Binding-site contacts:
Ligand atom C8 contacts residue LEU253 of chain 1.B at 3.8 Å (hydrophobic).
Ligand atom C2 contacts residue ASN259 of chain 1.B at 2.5 Å.
Ligand atom O7 contacts residue CYS255 of chain 1.B at 3.8 Å.
Ligand atom C8 contacts residue CYS255 of chain 1.B at 3.5 Å (hydrophobic).
Ligand atom O7 contacts residue ASN259 of chain 1.B at 3.1 Å (h-bond).
Ligand atom O7 contacts residue LEU253 of chain 1.B at 4.4 Å.
Ligand atom C8 contacts residue CYS252 of chain 1.B at 3.2 Å (hydrophobic).
Ligand atom C7 contacts residue CYS255 of chain 1.B at 3.8 Å (hydrophobic).
Ligand atom C7 contacts residue LEU253 of chain 1.B at 4.2 Å (hydrophobic).
Ligand atom C1 contacts residue ASN259 of chain 1.B at 1.4 Å.
Ligand atom O5 contacts residue GLN54 of chain 1.B at 4.4 Å.
Ligand atom C8 contacts residue ALA254 of chain 1.B at 3.7 Å (hydrophobic).
Ligand atom C4 contacts residue ASN259 of chain 1.B at 4.2 Å.
Ligand atom C1 contacts residue GLY262 of chain 1.B at 3.8 Å.
Ligand atom O5 contacts residue GLY262 of chain 1.B at 4.1 Å.
Ligand atom O7 contacts residue GLU79 of chain 1.B at 3.8 Å.
Ligand atom O4 contacts residue GLN54 of chain 1.B at 4.2 Å.
Ligand atom C5 contacts residue GLN54 of chain 1.B at 3.9 Å.
Ligand atom C6 contacts residue GLN78 of chain 1.B at 3.7 Å.
Ligand atom C8 contacts residue CYS264 of chain 1.B at 3.8 Å (hydrophobic).
Ligand atom O7 contacts residue ALA254 of chain 1.B at 4.1 Å.
Ligand atom C5 contacts residue GLY262 of chain 1.B at 4.2 Å.
Ligand atom O5 contacts residue ASN259 of chain 1.B at 2.3 Å (h-bond).
Ligand atom C7 contacts residue ALA254 of chain 1.B at 4.3 Å (hydrophobic).
Ligand atom O6 contacts residue SER261 of chain 1.B at 4.1 Å.
Ligand atom C7 contacts residue CYS252 of chain 1.B at 4.5 Å (hydrophobic).
Ligand atom O6 contacts residue GLN78 of chain 1.B at 2.9 Å (h-bond).
Ligand atom C3 contacts residue ASN259 of chain 1.B at 3.8 Å.
Ligand atom O6 contacts residue GLY262 of chain 1.B at 4.3 Å.
Ligand atom N2 contacts residue ASN259 of chain 1.B at 3.1 Å (h-bond).
Ligand atom C7 contacts residue ASN259 of chain 1.B at 3.3 Å.
Ligand atom O6 contacts residue ASP76 of chain 1.B at 2.8 Å (salt-bridge).
Ligand atom C1 contacts residue GLN24 of chain 1.B at 4.2 Å.
Ligand atom C6 contacts residue ASP76 of chain 1.B at 3.4 Å.
Ligand atom C5 contacts residue ASN259 of chain 1.B at 3.6 Å.

Sequence of chain 1.B:
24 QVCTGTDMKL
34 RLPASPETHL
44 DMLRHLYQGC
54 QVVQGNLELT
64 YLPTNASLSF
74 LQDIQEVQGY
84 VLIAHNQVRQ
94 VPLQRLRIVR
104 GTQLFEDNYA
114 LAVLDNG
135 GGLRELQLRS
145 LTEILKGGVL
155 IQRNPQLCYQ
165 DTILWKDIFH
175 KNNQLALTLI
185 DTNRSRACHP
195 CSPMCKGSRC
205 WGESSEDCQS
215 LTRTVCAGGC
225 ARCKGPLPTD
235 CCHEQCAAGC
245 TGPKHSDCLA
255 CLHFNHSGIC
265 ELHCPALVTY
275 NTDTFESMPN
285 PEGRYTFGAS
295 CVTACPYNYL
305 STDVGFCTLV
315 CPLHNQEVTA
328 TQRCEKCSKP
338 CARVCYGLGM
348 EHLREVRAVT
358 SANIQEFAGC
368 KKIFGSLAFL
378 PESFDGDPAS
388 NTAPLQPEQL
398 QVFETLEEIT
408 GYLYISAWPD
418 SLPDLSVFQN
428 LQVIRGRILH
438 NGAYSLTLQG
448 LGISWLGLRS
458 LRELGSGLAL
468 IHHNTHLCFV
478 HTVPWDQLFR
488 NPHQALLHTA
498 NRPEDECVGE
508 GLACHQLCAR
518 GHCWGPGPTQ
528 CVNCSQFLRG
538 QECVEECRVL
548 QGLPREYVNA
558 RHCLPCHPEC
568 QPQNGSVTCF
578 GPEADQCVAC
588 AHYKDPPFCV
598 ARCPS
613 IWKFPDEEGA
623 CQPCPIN

The protein below binds the small molecule below.
Small molecule (SMILES): CC(=O)N[C@H]1[C@H](O[C@H]2[C@H](O)[C@@H](NC(C)=O)CO[C@@H]2CO)O[C@H](CO)[C@@H](O[C@@H]2O[C@H](CO)[C@@H](O)[C@H](O[C@H]3O[C@H](CO)[C@@H](O)[C@H](O)[C@@H]3O)[C@@H]2O)[C@@H]1O